This protein binds this small molecule.
Small molecule (SMILES): CSc1ccccc1

Binding-site contacts:
Ligand atom C4 contacts residue PRO322 of chain 1.A at 4.0 Å (hydrophobic).
Ligand atom C8 contacts residue FAD1 of chain 1.B at 3.7 Å.
Ligand atom C8 contacts residue SER67 of chain 1.A at 3.2 Å.
Ligand atom S7 contacts residue PHE222 of chain 1.A at 3.6 Å.
Ligand atom C8 contacts residue VAL237 of chain 1.A at 3.4 Å (hydrophobic).
Ligand atom C6 contacts residue VAL210 of chain 1.A at 4.2 Å (hydrophobic).
Ligand atom C4 contacts residue GLY325 of chain 1.A at 3.6 Å.
Ligand atom C3 contacts residue VAL210 of chain 1.A at 4.3 Å (hydrophobic).
Ligand atom C5 contacts residue FAD1 of chain 1.B at 3.4 Å.
Ligand atom C1 contacts residue THR324 of chain 1.A at 4.3 Å.
Ligand atom C2 contacts residue GLY325 of chain 1.A at 4.1 Å.
Ligand atom C1 contacts residue VAL210 of chain 1.A at 3.8 Å (hydrophobic).
Ligand atom C4 contacts residue PHE222 of chain 1.A at 4.3 Å (hydrophobic).
Ligand atom C3 contacts residue THR324 of chain 1.A at 3.6 Å.
Ligand atom C4 contacts residue ILE323 of chain 1.A at 4.1 Å (hydrophobic).
Ligand atom S7 contacts residue VAL237 of chain 1.A at 4.2 Å.
Ligand atom C6 contacts residue PHE224 of chain 1.A at 4.0 Å (hydrophobic).
Ligand atom S7 contacts residue PRO322 of chain 1.A at 3.1 Å (h-bond).
Ligand atom C3 contacts residue ILE323 of chain 1.A at 3.6 Å (hydrophobic).
Ligand atom C8 contacts residue PHE224 of chain 1.A at 4.2 Å (hydrophobic).
Ligand atom C6 contacts residue FAD1 of chain 1.B at 3.8 Å.
Ligand atom C8 contacts residue PRO322 of chain 1.A at 3.9 Å (hydrophobic).
Ligand atom C3 contacts residue PHE406 of chain 1.A at 4.2 Å (hydrophobic).
Ligand atom C2 contacts residue VAL210 of chain 1.A at 3.9 Å (hydrophobic).
Ligand atom C4 contacts residue THR324 of chain 1.A at 4.2 Å.
Ligand atom C3 contacts residue GLY325 of chain 1.A at 3.6 Å.
Ligand atom C6 contacts residue GLY325 of chain 1.A at 3.9 Å.
Ligand atom C2 contacts residue PHE406 of chain 1.A at 3.5 Å (hydrophobic).
Ligand atom C1 contacts residue PHE71 of chain 1.A at 3.7 Å (hydrophobic).
Ligand atom C1 contacts residue CYS69 of chain 1.A at 4.4 Å (hydrophobic).
Ligand atom S7 contacts residue GLY325 of chain 1.A at 4.1 Å.
Ligand atom C1 contacts residue PHE406 of chain 1.A at 4.3 Å (hydrophobic).
Ligand atom C2 contacts residue THR324 of chain 1.A at 3.8 Å.
Ligand atom S7 contacts residue ILE323 of chain 1.A at 3.9 Å.
Ligand atom C5 contacts residue PHE224 of chain 1.A at 3.8 Å (hydrophobic).
Ligand atom C5 contacts residue CYS69 of chain 1.A at 4.3 Å (hydrophobic).
Ligand atom C5 contacts residue GLY325 of chain 1.A at 3.6 Å.
Ligand atom C1 contacts residue GLY325 of chain 1.A at 4.1 Å.
Ligand atom C6 contacts residue CYS69 of chain 1.A at 3.5 Å (hydrophobic).
Ligand atom C3 contacts residue PHE222 of chain 1.A at 4.1 Å (hydrophobic).

Sequence of chain 1.A:
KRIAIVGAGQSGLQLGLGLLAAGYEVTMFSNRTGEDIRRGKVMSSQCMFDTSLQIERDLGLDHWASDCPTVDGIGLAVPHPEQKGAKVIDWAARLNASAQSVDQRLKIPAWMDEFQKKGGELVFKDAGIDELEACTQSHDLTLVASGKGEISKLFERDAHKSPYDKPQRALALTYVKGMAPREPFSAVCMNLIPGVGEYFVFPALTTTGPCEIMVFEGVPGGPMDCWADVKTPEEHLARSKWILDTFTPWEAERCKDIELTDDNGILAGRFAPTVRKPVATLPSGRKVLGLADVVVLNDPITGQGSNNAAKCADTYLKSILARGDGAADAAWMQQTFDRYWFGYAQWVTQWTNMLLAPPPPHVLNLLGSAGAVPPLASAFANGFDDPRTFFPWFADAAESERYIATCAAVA